Sequence of chain 1.E:
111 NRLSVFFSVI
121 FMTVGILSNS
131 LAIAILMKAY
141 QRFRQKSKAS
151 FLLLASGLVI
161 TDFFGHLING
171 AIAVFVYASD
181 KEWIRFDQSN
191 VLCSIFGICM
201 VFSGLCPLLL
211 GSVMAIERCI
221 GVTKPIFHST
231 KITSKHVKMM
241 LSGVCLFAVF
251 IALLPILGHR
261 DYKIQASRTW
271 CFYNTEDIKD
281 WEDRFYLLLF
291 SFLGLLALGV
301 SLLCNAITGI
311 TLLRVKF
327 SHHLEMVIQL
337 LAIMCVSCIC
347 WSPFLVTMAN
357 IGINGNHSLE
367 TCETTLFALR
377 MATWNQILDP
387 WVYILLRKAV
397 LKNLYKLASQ

A protein and the small-molecule ligand that binds it are described below.
Small molecule (SMILES): O=C(O)CCC/C=C\C[C@@H]1[C@@H](CC[C@@H](O)CCc2ccccc2)[C@H](O)C[C@@H]1O

Binding-site contacts:
Ligand atom C11 contacts residue SER203 of chain 1.E at 3.8 Å.
Ligand atom C24 contacts residue LEU375 of chain 1.E at 3.5 Å (hydrophobic).
Ligand atom C26 contacts residue ARG376 of chain 1.E at 3.9 Å.
Ligand atom C25 contacts residue LEU375 of chain 1.E at 3.7 Å (hydrophobic).
Ligand atom C15 contacts residue GLY204 of chain 1.E at 3.7 Å.
Ligand atom C15 contacts residue TRP347 of chain 1.E at 3.8 Å (hydrophobic).
Ligand atom C25 contacts residue LEU372 of chain 1.E at 3.6 Å (hydrophobic).
Ligand atom C17 contacts residue PHE350 of chain 1.E at 3.7 Å (hydrophobic).
Ligand atom C24 contacts residue THR269 of chain 1.E at 3.9 Å.
Ligand atom C21 contacts residue ALA173 of chain 1.E at 3.8 Å (hydrophobic).
Ligand atom C16 contacts residue PHE350 of chain 1.E at 3.5 Å (hydrophobic).
Ligand atom O19 contacts residue SER203 of chain 1.E at 3.6 Å.
Ligand atom C26 contacts residue TYR177 of chain 1.E at 3.2 Å (hydrophobic).
Ligand atom O01 contacts residue SER118 of chain 1.E at 3.0 Å (h-bond).
Ligand atom C26 contacts residue THR269 of chain 1.E at 3.9 Å.
Ligand atom C17 contacts residue LEU375 of chain 1.E at 3.5 Å (hydrophobic).
Ligand atom C14 contacts residue MET200 of chain 1.E at 3.2 Å (hydrophobic).
Ligand atom O28 contacts residue TYR177 of chain 1.E at 2.5 Å (h-bond).
Ligand atom O19 contacts residue GLN382 of chain 1.E at 3.1 Å (h-bond).
Ligand atom C22 contacts residue ALA173 of chain 1.E at 3.5 Å (hydrophobic).
Ligand atom C18 contacts residue LEU375 of chain 1.E at 3.6 Å (hydrophobic).
Ligand atom C06 contacts residue MET122 of chain 1.E at 3.7 Å (hydrophobic).
Ligand atom C15 contacts residue MET200 of chain 1.E at 3.1 Å (hydrophobic).
Ligand atom C04 contacts residue THR379 of chain 1.E at 3.8 Å.
Ligand atom C10 contacts residue SER203 of chain 1.E at 3.8 Å.
Ligand atom C14 contacts residue GLY204 of chain 1.E at 3.5 Å.
Ligand atom C18 contacts residue TRP347 of chain 1.E at 3.8 Å (hydrophobic).
Ligand atom C05 contacts residue HIS166 of chain 1.E at 3.6 Å.
Ligand atom C17 contacts residue TRP347 of chain 1.E at 3.7 Å (hydrophobic).
Ligand atom C06 contacts residue GLY170 of chain 1.E at 3.8 Å.
Ligand atom O27 contacts residue TYR177 of chain 1.E at 3.2 Å (h-bond).
Ligand atom C18 contacts residue ALA378 of chain 1.E at 3.9 Å (hydrophobic).
Ligand atom O28 contacts residue THR269 of chain 1.E at 2.8 Å (h-bond).
Ligand atom O07 contacts residue THR379 of chain 1.E at 3.3 Å (h-bond).
Ligand atom C06 contacts residue SER118 of chain 1.E at 3.6 Å.
Ligand atom O07 contacts residue PHE121 of chain 1.E at 3.8 Å.
Ligand atom O07 contacts residue HIS166 of chain 1.E at 2.8 Å (h-bond).
Ligand atom C16 contacts residue TRP347 of chain 1.E at 3.7 Å (hydrophobic).
Ligand atom C02 contacts residue SER118 of chain 1.E at 3.0 Å.
Ligand atom O27 contacts residue ARG376 of chain 1.E at 3.1 Å (salt-bridge).